This protein binds this small molecule.
Small molecule (SMILES): O[C@H]1[C@H](O)[C@@H](F)C=C[C@@H]1O

Binding-site contacts:
Ligand atom C4 contacts residue ILE483 of chain 1.A at 4.1 Å (hydrophobic).
Ligand atom O1 contacts residue SER52 of chain 1.A at 4.4 Å.
Ligand atom O2 contacts residue GLU41 of chain 1.A at 2.7 Å (salt-bridge).
Ligand atom O2 contacts residue ARG47 of chain 1.A at 3.7 Å.
Ligand atom C4 contacts residue HIS490 of chain 1.A at 4.4 Å.
Ligand atom F1 contacts residue TYR492 of chain 1.A at 4.3 Å.
Ligand atom F1 contacts residue ARG39 of chain 1.A at 3.3 Å.
Ligand atom O2 contacts residue HIS490 of chain 1.A at 4.1 Å.
Ligand atom C1 contacts residue SER52 of chain 1.A at 4.1 Å.
Ligand atom C5 contacts residue ARG47 of chain 1.A at 4.4 Å.
Ligand atom C2 contacts residue ARG39 of chain 1.A at 3.4 Å.
Ligand atom O3 contacts residue ARG47 of chain 1.A at 2.7 Å (salt-bridge).
Ligand atom C6 contacts residue GLU41 of chain 1.A at 3.6 Å.
Ligand atom C5 contacts residue GLU41 of chain 1.A at 3.4 Å.
Ligand atom O3 contacts residue GLU41 of chain 1.A at 2.7 Å (salt-bridge).
Ligand atom F1 contacts residue THR482 of chain 1.A at 3.4 Å.
Ligand atom F1 contacts residue HIS490 of chain 1.A at 3.4 Å.
Ligand atom C2 contacts residue SER52 of chain 1.A at 4.2 Å.
Ligand atom O2 contacts residue PRO485 of chain 1.A at 3.5 Å.
Ligand atom C3 contacts residue ARG39 of chain 1.A at 3.2 Å.
Ligand atom C1 contacts residue ARG39 of chain 1.A at 4.2 Å.
Ligand atom C6 contacts residue ARG47 of chain 1.A at 3.9 Å.
Ligand atom C5 contacts residue ARG39 of chain 1.A at 4.3 Å.
Ligand atom C1 contacts residue GLU41 of chain 1.A at 4.3 Å.
Ligand atom C5 contacts residue HIS490 of chain 1.A at 4.2 Å.
Ligand atom F1 contacts residue ILE483 of chain 1.A at 3.2 Å.
Ligand atom C4 contacts residue ARG39 of chain 1.A at 3.9 Å.

Sequence of chain 1.A:
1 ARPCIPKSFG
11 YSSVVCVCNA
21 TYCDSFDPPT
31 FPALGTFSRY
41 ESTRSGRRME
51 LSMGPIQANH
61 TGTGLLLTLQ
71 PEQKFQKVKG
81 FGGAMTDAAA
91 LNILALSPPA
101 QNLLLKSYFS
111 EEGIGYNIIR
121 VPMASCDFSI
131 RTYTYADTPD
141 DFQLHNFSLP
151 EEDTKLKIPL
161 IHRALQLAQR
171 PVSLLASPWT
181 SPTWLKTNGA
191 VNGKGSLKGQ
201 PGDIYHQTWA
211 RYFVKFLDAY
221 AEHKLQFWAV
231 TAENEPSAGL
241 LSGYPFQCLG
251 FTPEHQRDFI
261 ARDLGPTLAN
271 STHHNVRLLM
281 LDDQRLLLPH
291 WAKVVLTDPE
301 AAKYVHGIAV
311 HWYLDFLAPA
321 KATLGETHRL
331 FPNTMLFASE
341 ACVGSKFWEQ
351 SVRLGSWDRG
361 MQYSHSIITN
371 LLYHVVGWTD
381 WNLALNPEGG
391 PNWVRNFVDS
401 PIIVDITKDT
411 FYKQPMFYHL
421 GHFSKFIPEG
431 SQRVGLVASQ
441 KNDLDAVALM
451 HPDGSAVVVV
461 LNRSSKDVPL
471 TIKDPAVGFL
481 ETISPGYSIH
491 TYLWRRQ